Binding-site contacts:
Ligand atom C2 contacts residue ALA150 of chain 1.B at 4.3 Å (hydrophobic).
Ligand atom C1 contacts residue SER131 of chain 1.B at 1.3 Å.
Ligand atom O2 contacts residue SER131 of chain 1.B at 3.6 Å (h-bond).
Ligand atom C2 contacts residue THR130 of chain 1.B at 4.1 Å.
Ligand atom O5 contacts residue SER131 of chain 1.B at 2.3 Å (h-bond).
Ligand atom C1 contacts residue THR130 of chain 1.B at 4.1 Å.
Ligand atom C3 contacts residue SER131 of chain 1.B at 2.9 Å.
Ligand atom C2 contacts residue SER131 of chain 1.B at 2.3 Å.
Ligand atom C3 contacts residue ALA150 of chain 1.B at 4.0 Å (hydrophobic).
Ligand atom O3 contacts residue SER131 of chain 1.B at 4.2 Å.
Ligand atom C6 contacts residue SER131 of chain 1.B at 4.2 Å.
Ligand atom C1 contacts residue MSE111 of chain 1.B at 4.0 Å.
Ligand atom O3 contacts residue ALA150 of chain 1.B at 4.2 Å.
Ligand atom C4 contacts residue SER131 of chain 1.B at 3.5 Å.
Ligand atom C5 contacts residue SER131 of chain 1.B at 2.9 Å.

A small-molecule ligand and the protein it binds are described below.
Small molecule (SMILES): OC[C@@H](O)[C@H]1O[C@H](O)[C@@H](O)[C@@H](O)[C@@H]1O

Sequence of chain 1.B:
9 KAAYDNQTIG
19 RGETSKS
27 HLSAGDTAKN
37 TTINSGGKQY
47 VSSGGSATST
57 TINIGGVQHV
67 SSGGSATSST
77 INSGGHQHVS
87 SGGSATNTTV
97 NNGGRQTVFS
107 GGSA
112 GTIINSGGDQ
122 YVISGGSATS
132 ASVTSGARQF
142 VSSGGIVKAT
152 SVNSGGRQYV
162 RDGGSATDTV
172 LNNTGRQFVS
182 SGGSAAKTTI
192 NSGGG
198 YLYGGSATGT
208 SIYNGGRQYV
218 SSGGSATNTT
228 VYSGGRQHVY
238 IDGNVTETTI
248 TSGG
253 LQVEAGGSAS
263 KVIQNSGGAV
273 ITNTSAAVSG